This protein binds this small molecule.
Small molecule (SMILES): CCCCC[C@@H](O)[C@H](O)C/C=C\CC=CC/C=C\CCCC(=O)O

Binding-site contacts:
Ligand atom O2 contacts residue TYR215 of chain 1.A at 2.7 Å (h-bond).
Ligand atom C8 contacts residue ASP105 of chain 1.A at 3.2 Å.
Ligand atom O2 contacts residue ASP105 of chain 1.A at 3.6 Å (salt-bridge).
Ligand atom C7 contacts residue TYR215 of chain 1.A at 3.6 Å (hydrophobic).
Ligand atom C2 contacts residue HIS183 of chain 1.A at 3.7 Å.
Ligand atom C10 contacts residue HIS273 of chain 1.A at 3.7 Å.
Ligand atom C14 contacts residue VAL151 of chain 1.A at 3.8 Å (hydrophobic).
Ligand atom C10 contacts residue MET248 of chain 1.A at 3.8 Å (hydrophobic).
Ligand atom O3 contacts residue PRO141 of chain 1.A at 3.4 Å.
Ligand atom O3 contacts residue PHE140 of chain 1.A at 3.4 Å.
Ligand atom C10 contacts residue ALA130 of chain 1.A at 3.9 Å (hydrophobic).
Ligand atom C5 contacts residue ASP105 of chain 1.A at 2.4 Å.
Ligand atom C12 contacts residue LEU150 of chain 1.A at 3.9 Å (hydrophobic).
Ligand atom C8 contacts residue PHE154 of chain 1.A at 3.9 Å (hydrophobic).
Ligand atom C17 contacts residue PHE140 of chain 1.A at 3.9 Å (hydrophobic).
Ligand atom C14 contacts residue MET248 of chain 1.A at 3.6 Å (hydrophobic).
Ligand atom C3 contacts residue PHE39 of chain 1.A at 3.7 Å (hydrophobic).
Ligand atom C12 contacts residue VAL151 of chain 1.A at 3.9 Å (hydrophobic).
Ligand atom C1 contacts residue PHE39 of chain 1.A at 3.7 Å (hydrophobic).
Ligand atom C16 contacts residue PHE251 of chain 1.A at 3.8 Å (hydrophobic).
Ligand atom C4 contacts residue HIS273 of chain 1.A at 3.2 Å.
Ligand atom C4 contacts residue ASP105 of chain 1.A at 3.0 Å.
Ligand atom C10 contacts residue GLN129 of chain 1.A at 3.3 Å.
Ligand atom C1 contacts residue PHE179 of chain 1.A at 3.7 Å (hydrophobic).
Ligand atom C10 contacts residue ASP105 of chain 1.A at 3.9 Å.
Ligand atom O2 contacts residue HIS153 of chain 1.A at 2.8 Å (h-bond).
Ligand atom O2 contacts residue PHE154 of chain 1.A at 3.5 Å.
Ligand atom C8 contacts residue HIS153 of chain 1.A at 3.8 Å.
Ligand atom C7 contacts residue ASP105 of chain 1.A at 2.4 Å.
Ligand atom C3 contacts residue TRP274 of chain 1.A at 3.7 Å (hydrophobic).
Ligand atom C5 contacts residue HIS153 of chain 1.A at 3.5 Å.
Ligand atom C9 contacts residue ASP105 of chain 1.A at 3.0 Å.
Ligand atom C6 contacts residue ASP105 of chain 1.A at 1.4 Å.
Ligand atom C15 contacts residue MET248 of chain 1.A at 3.5 Å (hydrophobic).
Ligand atom C7 contacts residue HIS153 of chain 1.A at 3.8 Å.
Ligand atom C6 contacts residue TYR215 of chain 1.A at 3.6 Å (hydrophobic).
Ligand atom C16 contacts residue PHE140 of chain 1.A at 3.6 Å (hydrophobic).
Ligand atom C9 contacts residue GLN129 of chain 1.A at 3.4 Å.
Ligand atom C9 contacts residue ALA130 of chain 1.A at 3.8 Å (hydrophobic).
Ligand atom C13 contacts residue VAL151 of chain 1.A at 3.4 Å (hydrophobic).

Sequence of chain 1.A:
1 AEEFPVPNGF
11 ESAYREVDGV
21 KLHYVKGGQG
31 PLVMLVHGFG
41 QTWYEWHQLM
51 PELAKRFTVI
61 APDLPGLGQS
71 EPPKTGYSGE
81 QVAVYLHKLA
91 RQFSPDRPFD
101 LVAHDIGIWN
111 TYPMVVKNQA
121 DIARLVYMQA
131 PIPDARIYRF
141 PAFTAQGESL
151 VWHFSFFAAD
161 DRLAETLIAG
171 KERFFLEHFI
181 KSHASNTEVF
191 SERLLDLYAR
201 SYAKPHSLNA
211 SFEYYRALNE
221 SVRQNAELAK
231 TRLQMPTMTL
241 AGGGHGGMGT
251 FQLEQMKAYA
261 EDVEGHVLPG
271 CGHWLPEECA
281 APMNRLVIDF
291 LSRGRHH